A small-molecule ligand and the protein it binds are described below.
Small molecule (SMILES): [H]/N=C(/NCC)NC(=O)Nc1c(CC)cccc1CC

Sequence of chain 1.B:
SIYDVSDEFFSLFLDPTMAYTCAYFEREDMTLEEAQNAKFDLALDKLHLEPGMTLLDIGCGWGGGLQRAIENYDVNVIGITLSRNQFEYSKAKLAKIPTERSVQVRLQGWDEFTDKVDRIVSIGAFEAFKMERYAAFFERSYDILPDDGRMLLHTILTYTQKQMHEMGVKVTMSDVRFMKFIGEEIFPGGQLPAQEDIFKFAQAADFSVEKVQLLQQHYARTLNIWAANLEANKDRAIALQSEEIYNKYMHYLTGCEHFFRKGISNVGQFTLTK

Binding-site contacts:
Ligand atom C02 contacts residue ILE176 of chain 1.B at 4.0 Å (hydrophobic).
Ligand atom C09 contacts residue PHE33 of chain 1.B at 3.9 Å (hydrophobic).
Ligand atom N11 contacts residue TYR40 of chain 1.B at 3.4 Å (h-bond).
Ligand atom C01 contacts residue TYR239 of chain 1.B at 3.9 Å (hydrophobic).
Ligand atom N18 contacts residue GLY144 of chain 1.B at 3.1 Å (h-bond).
Ligand atom C04 contacts residue TYR272 of chain 1.B at 3.3 Å (hydrophobic).
Ligand atom C14 contacts residue TYR40 of chain 1.B at 3.9 Å (hydrophobic).
Ligand atom C01 contacts residue PHE280 of chain 1.B at 3.6 Å (hydrophobic).
Ligand atom C08 contacts residue TRP246 of chain 1.B at 3.5 Å (hydrophobic).
Ligand atom C12 contacts residue TYR239 of chain 1.B at 3.8 Å (hydrophobic).
Ligand atom N18 contacts residue GLU147 of chain 1.B at 3.5 Å (salt-bridge).
Ligand atom N13 contacts residue NO31 of chain 1.I at 3.0 Å (h-bond).
Ligand atom C04 contacts residue CYS276 of chain 1.B at 4.0 Å (hydrophobic).
Ligand atom C16 contacts residue GLY144 of chain 1.B at 3.4 Å.
Ligand atom C06 contacts residue LEU273 of chain 1.B at 3.6 Å (hydrophobic).
Ligand atom C06 contacts residue TRP246 of chain 1.B at 4.0 Å (hydrophobic).
Ligand atom C01 contacts residue ILE176 of chain 1.B at 3.9 Å (hydrophobic).
Ligand atom C10 contacts residue TYR239 of chain 1.B at 3.9 Å (hydrophobic).
Ligand atom C03 contacts residue TYR272 of chain 1.B at 3.7 Å (hydrophobic).
Ligand atom C14 contacts residue NO31 of chain 1.I at 3.5 Å.
Ligand atom C09 contacts residue LEU34 of chain 1.B at 3.9 Å (hydrophobic).
Ligand atom C08 contacts residue TYR40 of chain 1.B at 3.5 Å (hydrophobic).
Ligand atom N11 contacts residue TYR239 of chain 1.B at 3.0 Å (h-bond).
Ligand atom N18 contacts residue NO31 of chain 1.I at 3.1 Å (h-bond).
Ligand atom C05 contacts residue LEU273 of chain 1.B at 3.5 Å (hydrophobic).
Ligand atom C05 contacts residue TYR272 of chain 1.B at 3.2 Å (hydrophobic).
Ligand atom C10 contacts residue TRP246 of chain 1.B at 4.0 Å (hydrophobic).
Ligand atom C09 contacts residue TRP246 of chain 1.B at 4.0 Å (hydrophobic).
Ligand atom C14 contacts residue GLY144 of chain 1.B at 3.9 Å.
Ligand atom C16 contacts residue TYR40 of chain 1.B at 3.8 Å (hydrophobic).
Ligand atom N13 contacts residue TYR40 of chain 1.B at 3.2 Å (h-bond).
Ligand atom N13 contacts residue TYR239 of chain 1.B at 3.6 Å (h-bond).
Ligand atom C17 contacts residue GLY144 of chain 1.B at 3.3 Å.
Ligand atom C04 contacts residue LEU243 of chain 1.B at 3.9 Å (hydrophobic).
Ligand atom C12 contacts residue TYR40 of chain 1.B at 3.5 Å (hydrophobic).
Ligand atom C17 contacts residue GLU147 of chain 1.B at 3.9 Å.
Ligand atom C02 contacts residue TYR272 of chain 1.B at 3.7 Å (hydrophobic).
Ligand atom C09 contacts residue TYR40 of chain 1.B at 3.9 Å (hydrophobic).
Ligand atom N15 contacts residue TYR40 of chain 1.B at 3.9 Å.
Ligand atom C07 contacts residue TRP246 of chain 1.B at 3.5 Å (hydrophobic).